Binding-site contacts:
Ligand atom N2 contacts residue ZN1 of chain 1.E at 2.1 Å.
Ligand atom C contacts residue DMS1 of chain 1.H at 3.7 Å.
Ligand atom C5 contacts residue TRP209 of chain 1.A at 3.6 Å (hydrophobic).
Ligand atom C3 contacts residue ZN1 of chain 1.E at 3.0 Å.
Ligand atom C4 contacts residue TRP209 of chain 1.A at 3.6 Å (hydrophobic).
Ligand atom N2 contacts residue HIS189 of chain 1.A at 3.2 Å (h-bond).
Ligand atom S contacts residue LYS242 of chain 1.A at 3.9 Å.
Ligand atom C3 contacts residue HIS189 of chain 1.A at 3.6 Å.
Ligand atom C5 contacts residue PHE186 of chain 1.A at 3.4 Å (hydrophobic).
Ligand atom C1 contacts residue HIS189 of chain 1.A at 3.3 Å.
Ligand atom C8 contacts residue TYR178 of chain 1.A at 3.2 Å (hydrophobic).
Ligand atom C9 contacts residue PHE186 of chain 1.A at 3.3 Å (hydrophobic).
Ligand atom N3 contacts residue TYR178 of chain 1.A at 3.6 Å.
Ligand atom O contacts residue PHE186 of chain 1.A at 3.3 Å.
Ligand atom N contacts residue GLU191 of chain 1.A at 3.0 Å (salt-bridge).
Ligand atom N1 contacts residue ZN1 of chain 1.E at 2.2 Å.
Ligand atom C contacts residue ZN1 of chain 1.E at 3.2 Å.
Ligand atom C4 contacts residue HIS277 of chain 1.A at 3.7 Å.
Ligand atom N4 contacts residue TYR178 of chain 1.A at 3.7 Å.
Ligand atom C contacts residue GLU191 of chain 1.A at 3.7 Å.
Ligand atom C9 contacts residue TYR133 of chain 1.A at 3.5 Å (hydrophobic).
Ligand atom N contacts residue ZN1 of chain 1.E at 3.7 Å.
Ligand atom N1 contacts residue HIS189 of chain 1.A at 2.9 Å (h-bond).
Ligand atom O contacts residue TYR133 of chain 1.A at 3.3 Å (h-bond).
Ligand atom N1 contacts residue GLU191 of chain 1.A at 3.2 Å (salt-bridge).
Ligand atom N contacts residue DMS1 of chain 1.H at 3.5 Å.
Ligand atom O contacts residue LYS207 of chain 1.A at 2.8 Å (salt-bridge).
Ligand atom C1 contacts residue ZN1 of chain 1.E at 3.0 Å.
Ligand atom C4 contacts residue ZN1 of chain 1.E at 3.1 Å.
Ligand atom C7 contacts residue PHE186 of chain 1.A at 3.8 Å (hydrophobic).
Ligand atom N4 contacts residue TYR133 of chain 1.A at 2.8 Å (h-bond).
Ligand atom C6 contacts residue PHE186 of chain 1.A at 3.5 Å (hydrophobic).
Ligand atom C2 contacts residue TYR178 of chain 1.A at 3.8 Å (hydrophobic).
Ligand atom N3 contacts residue PHE186 of chain 1.A at 3.9 Å.
Ligand atom C4 contacts residue PHE186 of chain 1.A at 3.6 Å (hydrophobic).
Ligand atom N2 contacts residue HIS277 of chain 1.A at 3.5 Å (h-bond).
Ligand atom C8 contacts residue TYR133 of chain 1.A at 3.7 Å (hydrophobic).
Ligand atom C9 contacts residue LYS207 of chain 1.A at 3.9 Å.
Ligand atom N1 contacts residue DMS1 of chain 1.H at 3.8 Å.
Ligand atom C contacts residue HIS189 of chain 1.A at 3.5 Å.

Sequence of chain 1.A:
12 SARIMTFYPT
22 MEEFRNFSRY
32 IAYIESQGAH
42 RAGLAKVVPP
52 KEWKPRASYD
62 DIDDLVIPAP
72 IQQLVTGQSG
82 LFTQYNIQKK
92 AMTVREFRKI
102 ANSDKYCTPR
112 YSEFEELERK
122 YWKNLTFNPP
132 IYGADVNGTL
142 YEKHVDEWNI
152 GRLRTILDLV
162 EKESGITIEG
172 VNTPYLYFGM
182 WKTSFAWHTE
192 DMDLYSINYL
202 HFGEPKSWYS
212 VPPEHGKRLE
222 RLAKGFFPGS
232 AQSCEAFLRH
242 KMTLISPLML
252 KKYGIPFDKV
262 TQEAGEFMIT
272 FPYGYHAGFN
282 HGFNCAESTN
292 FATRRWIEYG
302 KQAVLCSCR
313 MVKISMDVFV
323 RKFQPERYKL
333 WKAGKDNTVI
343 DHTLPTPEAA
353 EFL

The small molecule below binds the protein below.
Small molecule (SMILES): Nc1nc(-c2nccc3c(=O)[nH]cnc23)cs1